A protein and the small-molecule ligand that binds it are described below.
Small molecule (SMILES): CC(=O)N[C@@H]1[C@@H](O)[C@H](O)[C@@H](CO)O[C@H]1O

Binding-site contacts:
Ligand atom C3 contacts residue ASN485 of chain 3.A at 3.8 Å.
Ligand atom C8 contacts residue GLU482 of chain 3.A at 3.4 Å.
Ligand atom C7 contacts residue ARG465 of chain 3.A at 3.9 Å.
Ligand atom O3 contacts residue ARG465 of chain 3.A at 3.8 Å.
Ligand atom C2 contacts residue ASN485 of chain 3.A at 2.5 Å.
Ligand atom O7 contacts residue SER466 of chain 3.A at 4.5 Å.
Ligand atom O7 contacts residue ARG465 of chain 3.A at 3.3 Å.
Ligand atom C8 contacts residue ARG465 of chain 3.A at 4.2 Å.
Ligand atom C4 contacts residue ASN485 of chain 3.A at 4.3 Å.
Ligand atom O7 contacts residue ASN485 of chain 3.A at 3.4 Å (h-bond).
Ligand atom C7 contacts residue ASN485 of chain 3.A at 3.3 Å.
Ligand atom C7 contacts residue GLU482 of chain 3.A at 4.2 Å.
Ligand atom C8 contacts residue LYS469 of chain 3.A at 3.8 Å.
Ligand atom C5 contacts residue ASN485 of chain 3.A at 3.6 Å.
Ligand atom C8 contacts residue ASN485 of chain 3.A at 4.5 Å.
Ligand atom N2 contacts residue ASN485 of chain 3.A at 2.9 Å (h-bond).
Ligand atom O5 contacts residue ASN485 of chain 3.A at 2.3 Å (h-bond).
Ligand atom C1 contacts residue ASN485 of chain 3.A at 1.4 Å.

Sequence of chain 3.A:
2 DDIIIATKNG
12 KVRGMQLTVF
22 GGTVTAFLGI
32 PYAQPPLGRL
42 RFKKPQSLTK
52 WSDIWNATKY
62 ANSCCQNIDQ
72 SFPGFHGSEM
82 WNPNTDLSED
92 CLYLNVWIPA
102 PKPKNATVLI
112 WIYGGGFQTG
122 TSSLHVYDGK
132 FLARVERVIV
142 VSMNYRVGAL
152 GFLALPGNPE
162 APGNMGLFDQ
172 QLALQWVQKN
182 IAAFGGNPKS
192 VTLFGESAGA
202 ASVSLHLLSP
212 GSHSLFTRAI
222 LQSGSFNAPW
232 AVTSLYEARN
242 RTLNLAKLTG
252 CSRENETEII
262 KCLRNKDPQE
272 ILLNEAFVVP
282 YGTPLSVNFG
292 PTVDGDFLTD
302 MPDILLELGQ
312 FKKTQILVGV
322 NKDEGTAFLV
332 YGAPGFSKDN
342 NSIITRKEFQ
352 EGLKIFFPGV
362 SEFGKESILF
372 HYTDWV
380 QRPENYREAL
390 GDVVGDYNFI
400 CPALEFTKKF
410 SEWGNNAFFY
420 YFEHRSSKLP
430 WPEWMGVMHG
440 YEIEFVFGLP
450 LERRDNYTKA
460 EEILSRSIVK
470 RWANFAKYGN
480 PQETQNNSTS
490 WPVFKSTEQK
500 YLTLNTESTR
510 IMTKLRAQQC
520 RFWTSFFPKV